Binding-site contacts:
Ligand atom O5 contacts residue NAG1 of chain 42.Z at 2.5 Å (h-bond).
Ligand atom O6 contacts residue NAG1 of chain 42.Z at 4.5 Å.
Ligand atom C1 contacts residue NAG1 of chain 42.Z at 1.7 Å.
Ligand atom C4 contacts residue BMA1 of chain 42.BA at 3.6 Å.
Ligand atom C2 contacts residue BMA1 of chain 42.BA at 3.2 Å.
Ligand atom O4 contacts residue BMA1 of chain 42.BA at 4.0 Å.
Ligand atom C3 contacts residue NAG1 of chain 42.Z at 4.1 Å.
Ligand atom C2 contacts residue NAG1 of chain 42.Z at 2.9 Å.
Ligand atom O3 contacts residue BMA1 of chain 42.BA at 1.1 Å.
Ligand atom O2 contacts residue NAG1 of chain 42.Z at 3.4 Å (h-bond).
Ligand atom C5 contacts residue NAG1 of chain 42.Z at 3.8 Å.
Ligand atom O2 contacts residue BMA1 of chain 42.BA at 3.0 Å (h-bond).
Ligand atom C3 contacts residue BMA1 of chain 42.BA at 2.5 Å.
Ligand atom C2 contacts residue HIS2 of chain 42.F at 4.5 Å.
Ligand atom O2 contacts residue HIS2 of chain 42.F at 3.4 Å (h-bond).

The small molecule below binds the protein below.
Small molecule (SMILES): OC[C@H]1O[C@@H](O)[C@@H](O)[C@@H](O)[C@@H]1O

Sequence of chain 42.F:
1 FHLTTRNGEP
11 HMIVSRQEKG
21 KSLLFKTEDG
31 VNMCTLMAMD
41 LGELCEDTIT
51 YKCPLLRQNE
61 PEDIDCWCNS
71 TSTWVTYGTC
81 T